Sequence of chain 1.A:
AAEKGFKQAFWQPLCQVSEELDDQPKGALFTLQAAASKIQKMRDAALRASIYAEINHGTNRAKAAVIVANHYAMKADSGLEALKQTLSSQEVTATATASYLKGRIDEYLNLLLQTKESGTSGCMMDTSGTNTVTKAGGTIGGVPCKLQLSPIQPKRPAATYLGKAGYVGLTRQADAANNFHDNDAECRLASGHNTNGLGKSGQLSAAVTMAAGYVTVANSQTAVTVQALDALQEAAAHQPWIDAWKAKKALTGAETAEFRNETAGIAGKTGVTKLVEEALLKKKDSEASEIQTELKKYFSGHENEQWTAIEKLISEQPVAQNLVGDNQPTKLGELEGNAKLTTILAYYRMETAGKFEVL

A protein and the small-molecule ligand that binds it are described below.
Small molecule (SMILES): CC(=O)N[C@H]1[C@H](O[C@H]2[C@H](O)[C@@H](NC(C)=O)CO[C@@H]2CO)O[C@H](CO)[C@@H](O[C@@H]2O[C@H](CO)[C@@H](O)[C@H](O)[C@@H]2O)[C@@H]1O

Binding-site contacts:
Ligand atom C8 contacts residue MET42 of chain 1.A at 3.9 Å (hydrophobic).
Ligand atom C5 contacts residue GLY335 of chain 1.A at 3.4 Å.
Ligand atom O6 contacts residue GLY335 of chain 1.A at 2.7 Å (h-bond).
Ligand atom C6 contacts residue GLY335 of chain 1.A at 3.3 Å.
Ligand atom C8 contacts residue GLU313 of chain 1.A at 3.7 Å.
Ligand atom C8 contacts residue SER317 of chain 1.A at 3.8 Å.
Ligand atom C1 contacts residue GLY335 of chain 1.A at 3.9 Å.
Ligand atom C2 contacts residue ARG48 of chain 1.A at 3.3 Å.
Ligand atom O6 contacts residue LEU337 of chain 1.A at 3.8 Å.
Ligand atom C7 contacts residue ARG48 of chain 1.A at 3.8 Å.
Ligand atom O5 contacts residue GLY335 of chain 1.A at 3.2 Å (h-bond).
Ligand atom N2 contacts residue ASN263 of chain 1.A at 3.0 Å (h-bond).
Ligand atom C6 contacts residue GLU313 of chain 1.A at 3.7 Å.
Ligand atom C5 contacts residue TYR72 of chain 1.A at 3.5 Å (hydrophobic).
Ligand atom O7 contacts residue ARG48 of chain 1.A at 3.0 Å (salt-bridge).
Ligand atom C3 contacts residue ASN263 of chain 1.A at 3.7 Å.
Ligand atom C3 contacts residue SER317 of chain 1.A at 4.0 Å.
Ligand atom O5 contacts residue TYR72 of chain 1.A at 3.5 Å (h-bond).
Ligand atom C7 contacts residue ASN263 of chain 1.A at 3.7 Å.
Ligand atom N2 contacts residue SER317 of chain 1.A at 3.8 Å.
Ligand atom O3 contacts residue GLY335 of chain 1.A at 3.4 Å.
Ligand atom C5 contacts residue ASN263 of chain 1.A at 3.5 Å.
Ligand atom C7 contacts residue LYS41 of chain 1.A at 3.9 Å.
Ligand atom C1 contacts residue ASN263 of chain 1.A at 1.4 Å.
Ligand atom O5 contacts residue ASN263 of chain 1.A at 2.1 Å (h-bond).
Ligand atom C8 contacts residue LYS41 of chain 1.A at 3.7 Å.
Ligand atom O4 contacts residue GLY335 of chain 1.A at 3.7 Å.
Ligand atom O3 contacts residue SER317 of chain 1.A at 3.1 Å (h-bond).
Ligand atom O7 contacts residue ALA45 of chain 1.A at 3.5 Å.
Ligand atom C7 contacts residue SER317 of chain 1.A at 3.9 Å.
Ligand atom C6 contacts residue TYR72 of chain 1.A at 3.6 Å (hydrophobic).
Ligand atom O2 contacts residue GLY335 of chain 1.A at 3.9 Å.
Ligand atom O7 contacts residue ASN263 of chain 1.A at 3.9 Å.
Ligand atom O3 contacts residue LYS41 of chain 1.A at 3.6 Å.
Ligand atom C2 contacts residue GLY335 of chain 1.A at 4.0 Å.
Ligand atom N2 contacts residue MET42 of chain 1.A at 3.6 Å.
Ligand atom C2 contacts residue ASN263 of chain 1.A at 2.5 Å.
Ligand atom C4 contacts residue GLY335 of chain 1.A at 3.5 Å.
Ligand atom C8 contacts residue LYS38 of chain 1.A at 3.6 Å.
Ligand atom O6 contacts residue ARG48 of chain 1.A at 3.9 Å.